Binding-site contacts:
Ligand atom O5 contacts residue ASN713 of chain 1.B at 2.3 Å (h-bond).
Ligand atom O7 contacts residue GLN1067 of chain 1.B at 3.6 Å (h-bond).
Ligand atom C1 contacts residue GLN1067 of chain 1.B at 3.5 Å.
Ligand atom C8 contacts residue LEU918 of chain 1.B at 4.2 Å (hydrophobic).
Ligand atom C3 contacts residue ASN713 of chain 1.B at 3.8 Å.
Ligand atom O4 contacts residue LEU918 of chain 1.B at 4.0 Å.
Ligand atom O6 contacts residue PHE714 of chain 1.B at 4.1 Å.
Ligand atom C4 contacts residue ASN713 of chain 1.B at 4.2 Å.
Ligand atom C5 contacts residue LEU918 of chain 1.B at 3.9 Å (hydrophobic).
Ligand atom C7 contacts residue LEU918 of chain 1.B at 3.9 Å (hydrophobic).
Ligand atom O7 contacts residue LEU918 of chain 1.B at 3.4 Å.
Ligand atom C4 contacts residue LEU918 of chain 1.B at 4.5 Å (hydrophobic).
Ligand atom C6 contacts residue LEU918 of chain 1.B at 4.3 Å (hydrophobic).
Ligand atom C7 contacts residue ASN713 of chain 1.B at 3.2 Å.
Ligand atom O6 contacts residue GLN922 of chain 1.B at 2.8 Å (h-bond).
Ligand atom O5 contacts residue GLN1067 of chain 1.B at 3.4 Å (h-bond).
Ligand atom C5 contacts residue ASN713 of chain 1.B at 3.6 Å.
Ligand atom C1 contacts residue LEU918 of chain 1.B at 4.3 Å (hydrophobic).
Ligand atom C1 contacts residue ASN713 of chain 1.B at 1.4 Å.
Ligand atom C2 contacts residue ASN713 of chain 1.B at 2.4 Å.
Ligand atom O7 contacts residue ASN713 of chain 1.B at 3.1 Å (h-bond).
Ligand atom C8 contacts residue GLN922 of chain 1.B at 4.4 Å.
Ligand atom C5 contacts residue GLN922 of chain 1.B at 4.1 Å.
Ligand atom C6 contacts residue GLN922 of chain 1.B at 3.7 Å.
Ligand atom C2 contacts residue GLN1067 of chain 1.B at 3.9 Å.
Ligand atom C8 contacts residue ASN713 of chain 1.B at 4.4 Å.
Ligand atom N2 contacts residue ASN713 of chain 1.B at 2.9 Å (h-bond).

A small-molecule ligand and the protein it binds are described below.
Small molecule (SMILES): CC(=O)N[C@H]1[C@H](O[C@H]2[C@H](O)[C@@H](NC(C)=O)CO[C@@H]2CO)O[C@H](CO)[C@@H](O)[C@@H]1O

Sequence of chain 1.B:
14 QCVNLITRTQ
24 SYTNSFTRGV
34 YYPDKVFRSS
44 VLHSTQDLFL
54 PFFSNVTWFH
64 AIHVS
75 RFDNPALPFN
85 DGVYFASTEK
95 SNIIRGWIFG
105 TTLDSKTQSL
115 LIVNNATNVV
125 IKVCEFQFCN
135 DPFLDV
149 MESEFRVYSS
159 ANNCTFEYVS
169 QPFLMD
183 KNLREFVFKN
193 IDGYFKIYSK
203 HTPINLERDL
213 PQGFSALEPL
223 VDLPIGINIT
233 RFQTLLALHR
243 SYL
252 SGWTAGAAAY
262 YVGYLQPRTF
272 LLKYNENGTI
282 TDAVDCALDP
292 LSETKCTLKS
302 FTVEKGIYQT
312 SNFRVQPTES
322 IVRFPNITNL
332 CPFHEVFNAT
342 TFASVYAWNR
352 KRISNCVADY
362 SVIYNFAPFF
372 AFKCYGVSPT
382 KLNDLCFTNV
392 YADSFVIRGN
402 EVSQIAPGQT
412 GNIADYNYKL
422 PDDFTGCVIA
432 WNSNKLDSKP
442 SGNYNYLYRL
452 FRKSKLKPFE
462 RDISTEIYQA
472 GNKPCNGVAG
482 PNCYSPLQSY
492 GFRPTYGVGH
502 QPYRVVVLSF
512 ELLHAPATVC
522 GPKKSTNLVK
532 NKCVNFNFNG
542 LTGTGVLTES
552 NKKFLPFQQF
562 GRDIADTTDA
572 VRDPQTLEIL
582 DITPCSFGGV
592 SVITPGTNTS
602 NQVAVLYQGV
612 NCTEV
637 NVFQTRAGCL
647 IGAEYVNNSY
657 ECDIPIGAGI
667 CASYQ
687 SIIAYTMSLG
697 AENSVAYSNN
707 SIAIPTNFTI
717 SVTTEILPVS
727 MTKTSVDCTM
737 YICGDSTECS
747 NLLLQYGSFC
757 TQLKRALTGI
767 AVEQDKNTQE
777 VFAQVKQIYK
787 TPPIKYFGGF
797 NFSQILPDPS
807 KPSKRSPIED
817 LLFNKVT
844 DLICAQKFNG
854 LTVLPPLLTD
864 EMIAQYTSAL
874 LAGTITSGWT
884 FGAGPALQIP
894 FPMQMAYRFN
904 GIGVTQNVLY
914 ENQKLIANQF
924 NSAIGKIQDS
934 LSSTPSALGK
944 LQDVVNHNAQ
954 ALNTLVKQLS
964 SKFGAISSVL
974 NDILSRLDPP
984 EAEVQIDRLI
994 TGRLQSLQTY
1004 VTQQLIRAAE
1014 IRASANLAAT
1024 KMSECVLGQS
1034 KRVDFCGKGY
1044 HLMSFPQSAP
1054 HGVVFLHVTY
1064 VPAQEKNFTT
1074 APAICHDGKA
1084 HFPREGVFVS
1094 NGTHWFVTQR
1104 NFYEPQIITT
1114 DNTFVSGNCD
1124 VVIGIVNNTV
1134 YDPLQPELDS